A protein and the small-molecule ligand that binds it are described below.
Small molecule (SMILES): Cc1cn([C@H]2C[C@H](O[P](=O)(O)OC[C@H]3O[C@@H](n4cnc5c(=O)nc(N)[nH]c54)C[C@@H]3O)[C@@H](CO[P](=O)(O)O[C@H]3C[C@H](n4cnc5c(N)ncnc54)O[C@@H]3CO[P](=O)(O)O[C@H]3C[C@H](n4cnc5c(=O)nc(N)[nH]c54)O[C@@H]3CO[P](=O)(O)O[C@H]3C[C@H](n4cnc5c(N)ncnc54)O[C@@H]3CO[P](=O)(O)O[C@H]3C[C@H](n4ccc(N)nc4=O)O[C@@H]3COP(=O)(O)O)O2)c(=O)[nH]c1=O

Sequence of chain 1.C:
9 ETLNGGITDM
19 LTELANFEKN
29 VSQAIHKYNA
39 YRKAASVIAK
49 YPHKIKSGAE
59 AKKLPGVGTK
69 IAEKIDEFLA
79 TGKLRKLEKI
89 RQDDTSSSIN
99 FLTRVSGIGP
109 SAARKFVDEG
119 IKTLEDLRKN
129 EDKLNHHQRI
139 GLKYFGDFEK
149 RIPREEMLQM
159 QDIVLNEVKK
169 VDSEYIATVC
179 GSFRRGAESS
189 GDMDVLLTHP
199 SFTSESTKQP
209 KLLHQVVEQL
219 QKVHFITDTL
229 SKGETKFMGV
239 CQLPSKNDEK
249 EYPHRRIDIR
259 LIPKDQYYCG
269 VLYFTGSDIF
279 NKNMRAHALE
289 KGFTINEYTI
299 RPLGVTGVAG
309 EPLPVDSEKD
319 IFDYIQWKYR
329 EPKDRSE

Binding-site contacts:
Ligand atom P contacts residue GLY107 of chain 1.C at 3.4 Å.
Ligand atom N2 contacts residue LYS234 of chain 1.C at 2.9 Å (salt-bridge).
Ligand atom C6 contacts residue DT3 of chain 1.A at 3.2 Å.
Ligand atom OP1 contacts residue ALA110 of chain 1.C at 2.5 Å (h-bond).
Ligand atom N6 contacts residue DT3 of chain 1.A at 2.5 Å (h-bond).
Ligand atom P contacts residue NA1 of chain 1.E at 3.2 Å.
Ligand atom N1 contacts residue DC1 of chain 1.A at 2.7 Å (h-bond).
Ligand atom OP2 contacts residue NA1 of chain 1.E at 3.1 Å (h-bond).
Ligand atom OP1 contacts residue GLY105 of chain 1.C at 2.6 Å (h-bond).
Ligand atom OP2 contacts residue NA1 of chain 1.F at 2.7 Å (h-bond).
Ligand atom C5' contacts residue GLY107 of chain 1.C at 3.3 Å.
Ligand atom OP1 contacts residue SER109 of chain 1.C at 3.1 Å.
Ligand atom OP2 contacts residue PRO108 of chain 1.C at 3.4 Å.
Ligand atom OP1 contacts residue GLY107 of chain 1.C at 3.4 Å (h-bond).
Ligand atom N1 contacts residue DT3 of chain 1.A at 2.3 Å (h-bond).
Ligand atom C4 contacts residue DA2 of chain 1.A at 3.3 Å.
Ligand atom O5' contacts residue GLY107 of chain 1.C at 2.7 Å.
Ligand atom O6 contacts residue DC1 of chain 1.A at 2.6 Å (h-bond).
Ligand atom N4 contacts residue DT5 of chain 1.A at 3.4 Å (h-bond).
Ligand atom N1 contacts residue DT5 of chain 1.A at 2.8 Å (h-bond).
Ligand atom N2 contacts residue DC4 of chain 1.A at 2.7 Å (h-bond).
Ligand atom O4 contacts residue DA2 of chain 1.A at 2.7 Å (h-bond).
Ligand atom O2 contacts residue DG6 of chain 1.A at 2.7 Å (h-bond).
Ligand atom C2 contacts residue DT3 of chain 1.A at 3.1 Å.
Ligand atom N6 contacts residue DA2 of chain 1.A at 2.9 Å (h-bond).
Ligand atom N6 contacts residue DT5 of chain 1.A at 3.0 Å (h-bond).
Ligand atom N6 contacts residue DC4 of chain 1.A at 3.2 Å (h-bond).
Ligand atom C5' contacts residue SER109 of chain 1.C at 3.1 Å.
Ligand atom O2 contacts residue DA2 of chain 1.A at 3.3 Å.
Ligand atom OP2 contacts residue SER109 of chain 1.C at 2.9 Å.
Ligand atom C5' contacts residue GLY105 of chain 1.C at 3.1 Å.
Ligand atom N1 contacts residue DC4 of chain 1.A at 2.6 Å (h-bond).
Ligand atom N2 contacts residue DC1 of chain 1.A at 2.7 Å (h-bond).
Ligand atom N4 contacts residue DG6 of chain 1.A at 3.3 Å (h-bond).
Ligand atom OP1 contacts residue NA1 of chain 1.E at 2.5 Å (h-bond).
Ligand atom N3 contacts residue DG6 of chain 1.A at 2.8 Å (h-bond).
Ligand atom N3 contacts residue DA2 of chain 1.A at 2.6 Å (h-bond).
Ligand atom OP1 contacts residue VAL103 of chain 1.C at 3.4 Å (h-bond).
Ligand atom C6 contacts residue DC1 of chain 1.A at 3.3 Å.
Ligand atom O6 contacts residue DC4 of chain 1.A at 2.6 Å (h-bond).